Binding-site contacts:
Ligand atom O6 contacts residue ASN65 of chain 1.A at 4.1 Å.
Ligand atom C7 contacts residue ASN65 of chain 1.A at 4.1 Å.
Ligand atom O3 contacts residue HIS70 of chain 1.A at 4.0 Å.
Ligand atom C8 contacts residue SER35 of chain 1.A at 3.8 Å.
Ligand atom C3 contacts residue GLY68 of chain 1.A at 4.3 Å.
Ligand atom C7 contacts residue VAL66 of chain 1.A at 3.8 Å (hydrophobic).
Ligand atom N2 contacts residue VAL66 of chain 1.A at 2.8 Å (h-bond).
Ligand atom O5 contacts residue ASN65 of chain 1.A at 2.3 Å (h-bond).
Ligand atom C2 contacts residue VAL66 of chain 1.A at 3.5 Å (hydrophobic).
Ligand atom C2 contacts residue ASN65 of chain 1.A at 2.5 Å.
Ligand atom C3 contacts residue VAL66 of chain 1.A at 4.0 Å (hydrophobic).
Ligand atom C1 contacts residue ASN65 of chain 1.A at 1.5 Å.
Ligand atom C3 contacts residue ASN65 of chain 1.A at 3.9 Å.
Ligand atom C8 contacts residue VAL66 of chain 1.A at 4.0 Å (hydrophobic).
Ligand atom C5 contacts residue ASN65 of chain 1.A at 3.7 Å.
Ligand atom C4 contacts residue ASN65 of chain 1.A at 4.3 Å.
Ligand atom C1 contacts residue VAL66 of chain 1.A at 3.2 Å (hydrophobic).
Ligand atom N2 contacts residue ASN65 of chain 1.A at 3.0 Å (h-bond).

Sequence of chain 1.A:
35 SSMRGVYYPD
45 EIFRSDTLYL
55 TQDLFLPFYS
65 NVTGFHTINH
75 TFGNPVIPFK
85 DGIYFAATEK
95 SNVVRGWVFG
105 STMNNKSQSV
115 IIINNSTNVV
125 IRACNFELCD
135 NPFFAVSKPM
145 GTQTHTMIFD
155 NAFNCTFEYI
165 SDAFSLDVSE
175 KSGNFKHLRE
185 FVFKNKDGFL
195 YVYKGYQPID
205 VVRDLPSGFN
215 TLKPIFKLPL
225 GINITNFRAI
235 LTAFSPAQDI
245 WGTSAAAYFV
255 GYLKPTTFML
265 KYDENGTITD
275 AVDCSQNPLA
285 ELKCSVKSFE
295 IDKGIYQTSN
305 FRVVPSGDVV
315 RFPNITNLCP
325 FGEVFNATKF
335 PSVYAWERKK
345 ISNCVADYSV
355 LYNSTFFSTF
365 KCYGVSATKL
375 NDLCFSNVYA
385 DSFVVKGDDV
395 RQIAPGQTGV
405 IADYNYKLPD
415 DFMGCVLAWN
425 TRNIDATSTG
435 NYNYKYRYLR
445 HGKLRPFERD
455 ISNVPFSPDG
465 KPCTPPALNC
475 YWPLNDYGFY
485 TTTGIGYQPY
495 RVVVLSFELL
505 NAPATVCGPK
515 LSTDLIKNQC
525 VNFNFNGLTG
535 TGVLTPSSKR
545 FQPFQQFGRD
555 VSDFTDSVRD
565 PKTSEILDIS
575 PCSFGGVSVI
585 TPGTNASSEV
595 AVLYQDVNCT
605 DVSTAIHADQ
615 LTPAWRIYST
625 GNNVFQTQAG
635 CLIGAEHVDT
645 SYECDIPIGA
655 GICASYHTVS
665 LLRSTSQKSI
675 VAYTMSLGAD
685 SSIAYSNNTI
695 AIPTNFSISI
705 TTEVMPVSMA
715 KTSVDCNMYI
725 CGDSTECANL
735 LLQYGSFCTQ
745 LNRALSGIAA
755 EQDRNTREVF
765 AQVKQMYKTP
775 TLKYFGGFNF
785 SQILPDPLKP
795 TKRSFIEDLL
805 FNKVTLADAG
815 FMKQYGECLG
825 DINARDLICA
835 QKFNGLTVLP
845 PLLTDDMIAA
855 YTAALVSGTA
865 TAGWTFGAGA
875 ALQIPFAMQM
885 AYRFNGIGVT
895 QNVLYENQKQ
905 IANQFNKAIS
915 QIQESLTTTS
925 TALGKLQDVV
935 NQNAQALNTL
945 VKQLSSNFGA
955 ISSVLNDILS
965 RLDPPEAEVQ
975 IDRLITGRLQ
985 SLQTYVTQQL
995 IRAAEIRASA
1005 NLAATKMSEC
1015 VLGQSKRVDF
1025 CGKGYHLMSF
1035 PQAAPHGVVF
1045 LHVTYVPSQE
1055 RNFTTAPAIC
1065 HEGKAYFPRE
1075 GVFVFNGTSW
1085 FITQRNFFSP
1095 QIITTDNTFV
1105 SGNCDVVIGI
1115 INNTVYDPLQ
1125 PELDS

This protein binds this small molecule.
Small molecule (SMILES): CC(=O)N[C@@H]1[C@@H](O)[C@H](O)[C@@H](CO)O[C@H]1O